Binding-site contacts:
Ligand atom C7 contacts residue ASN347 of chain 1.B at 3.6 Å.
Ligand atom C4 contacts residue ASN347 of chain 1.B at 4.2 Å.
Ligand atom O6 contacts residue LEU229 of chain 1.B at 4.4 Å.
Ligand atom O6 contacts residue LYS226 of chain 1.B at 4.1 Å.
Ligand atom C3 contacts residue ASN347 of chain 1.B at 3.8 Å.
Ligand atom C8 contacts residue ALA345 of chain 1.B at 3.4 Å (hydrophobic).
Ligand atom C8 contacts residue SER346 of chain 1.B at 3.9 Å.
Ligand atom C6 contacts residue LEU229 of chain 1.B at 3.8 Å (hydrophobic).
Ligand atom C1 contacts residue ASN347 of chain 1.B at 1.4 Å.
Ligand atom O7 contacts residue ASN347 of chain 1.B at 4.0 Å.
Ligand atom O5 contacts residue ASN347 of chain 1.B at 2.4 Å (h-bond).
Ligand atom O6 contacts residue ASP230 of chain 1.B at 3.5 Å (salt-bridge).
Ligand atom N2 contacts residue ALA345 of chain 1.B at 3.1 Å (h-bond).
Ligand atom O5 contacts residue LYS226 of chain 1.B at 4.2 Å.
Ligand atom C5 contacts residue ASN347 of chain 1.B at 3.6 Å.
Ligand atom N2 contacts residue SER346 of chain 1.B at 4.5 Å.
Ligand atom C7 contacts residue ALA345 of chain 1.B at 3.7 Å (hydrophobic).
Ligand atom N2 contacts residue ASN347 of chain 1.B at 2.9 Å (h-bond).
Ligand atom C2 contacts residue ASN347 of chain 1.B at 2.5 Å.
Ligand atom C2 contacts residue ALA345 of chain 1.B at 4.2 Å (hydrophobic).
Ligand atom C1 contacts residue ALA345 of chain 1.B at 4.3 Å (hydrophobic).

Sequence of chain 1.B:
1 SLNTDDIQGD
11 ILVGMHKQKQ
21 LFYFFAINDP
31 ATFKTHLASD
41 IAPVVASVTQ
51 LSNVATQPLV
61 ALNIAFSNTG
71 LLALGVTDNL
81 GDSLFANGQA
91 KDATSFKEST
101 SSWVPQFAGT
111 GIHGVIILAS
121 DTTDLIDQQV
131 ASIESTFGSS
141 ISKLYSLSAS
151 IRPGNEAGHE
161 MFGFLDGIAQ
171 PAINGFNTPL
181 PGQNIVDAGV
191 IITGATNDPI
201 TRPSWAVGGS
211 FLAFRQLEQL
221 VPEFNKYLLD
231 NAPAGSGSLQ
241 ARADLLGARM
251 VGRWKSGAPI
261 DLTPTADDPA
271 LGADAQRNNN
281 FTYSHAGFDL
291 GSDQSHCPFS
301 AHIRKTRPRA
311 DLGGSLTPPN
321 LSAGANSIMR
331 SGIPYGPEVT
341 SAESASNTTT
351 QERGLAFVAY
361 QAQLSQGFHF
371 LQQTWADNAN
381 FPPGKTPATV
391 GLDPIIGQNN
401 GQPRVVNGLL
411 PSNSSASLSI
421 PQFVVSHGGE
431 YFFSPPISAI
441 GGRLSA

The small molecule below binds the protein below.
Small molecule (SMILES): CC(=O)N[C@@H]1[C@@H](O)[C@H](O)[C@@H](CO)O[C@H]1O